Binding-site contacts:
Ligand atom O5 contacts residue ASP796 of chain 1.C at 3.6 Å (salt-bridge).
Ligand atom C4 contacts residue ASN709 of chain 1.B at 4.2 Å.
Ligand atom C8 contacts residue GLY1131 of chain 1.B at 3.8 Å.
Ligand atom C7 contacts residue ASN709 of chain 1.B at 3.2 Å.
Ligand atom C1 contacts residue ASP796 of chain 1.C at 4.0 Å.
Ligand atom C8 contacts residue ASN709 of chain 1.B at 4.0 Å.
Ligand atom C1 contacts residue ASN709 of chain 1.B at 1.4 Å.
Ligand atom C3 contacts residue ASN709 of chain 1.B at 3.8 Å.
Ligand atom C2 contacts residue ASN709 of chain 1.B at 2.4 Å.
Ligand atom O7 contacts residue GLY1131 of chain 1.B at 4.0 Å.
Ligand atom O7 contacts residue ASN709 of chain 1.B at 3.2 Å (h-bond).
Ligand atom O5 contacts residue ASN709 of chain 1.B at 2.4 Å (h-bond).
Ligand atom C5 contacts residue ASN709 of chain 1.B at 3.7 Å.
Ligand atom C7 contacts residue GLY1131 of chain 1.B at 4.0 Å.
Ligand atom C8 contacts residue ASN710 of chain 1.B at 3.9 Å.
Ligand atom N2 contacts residue ASN709 of chain 1.B at 2.9 Å (h-bond).

The protein below binds the small molecule below.
Small molecule (SMILES): CC(=O)N[C@@H]1[C@@H](O)[C@H](O)[C@@H](CO)O[C@H]1O

Sequence of chain 1.C:
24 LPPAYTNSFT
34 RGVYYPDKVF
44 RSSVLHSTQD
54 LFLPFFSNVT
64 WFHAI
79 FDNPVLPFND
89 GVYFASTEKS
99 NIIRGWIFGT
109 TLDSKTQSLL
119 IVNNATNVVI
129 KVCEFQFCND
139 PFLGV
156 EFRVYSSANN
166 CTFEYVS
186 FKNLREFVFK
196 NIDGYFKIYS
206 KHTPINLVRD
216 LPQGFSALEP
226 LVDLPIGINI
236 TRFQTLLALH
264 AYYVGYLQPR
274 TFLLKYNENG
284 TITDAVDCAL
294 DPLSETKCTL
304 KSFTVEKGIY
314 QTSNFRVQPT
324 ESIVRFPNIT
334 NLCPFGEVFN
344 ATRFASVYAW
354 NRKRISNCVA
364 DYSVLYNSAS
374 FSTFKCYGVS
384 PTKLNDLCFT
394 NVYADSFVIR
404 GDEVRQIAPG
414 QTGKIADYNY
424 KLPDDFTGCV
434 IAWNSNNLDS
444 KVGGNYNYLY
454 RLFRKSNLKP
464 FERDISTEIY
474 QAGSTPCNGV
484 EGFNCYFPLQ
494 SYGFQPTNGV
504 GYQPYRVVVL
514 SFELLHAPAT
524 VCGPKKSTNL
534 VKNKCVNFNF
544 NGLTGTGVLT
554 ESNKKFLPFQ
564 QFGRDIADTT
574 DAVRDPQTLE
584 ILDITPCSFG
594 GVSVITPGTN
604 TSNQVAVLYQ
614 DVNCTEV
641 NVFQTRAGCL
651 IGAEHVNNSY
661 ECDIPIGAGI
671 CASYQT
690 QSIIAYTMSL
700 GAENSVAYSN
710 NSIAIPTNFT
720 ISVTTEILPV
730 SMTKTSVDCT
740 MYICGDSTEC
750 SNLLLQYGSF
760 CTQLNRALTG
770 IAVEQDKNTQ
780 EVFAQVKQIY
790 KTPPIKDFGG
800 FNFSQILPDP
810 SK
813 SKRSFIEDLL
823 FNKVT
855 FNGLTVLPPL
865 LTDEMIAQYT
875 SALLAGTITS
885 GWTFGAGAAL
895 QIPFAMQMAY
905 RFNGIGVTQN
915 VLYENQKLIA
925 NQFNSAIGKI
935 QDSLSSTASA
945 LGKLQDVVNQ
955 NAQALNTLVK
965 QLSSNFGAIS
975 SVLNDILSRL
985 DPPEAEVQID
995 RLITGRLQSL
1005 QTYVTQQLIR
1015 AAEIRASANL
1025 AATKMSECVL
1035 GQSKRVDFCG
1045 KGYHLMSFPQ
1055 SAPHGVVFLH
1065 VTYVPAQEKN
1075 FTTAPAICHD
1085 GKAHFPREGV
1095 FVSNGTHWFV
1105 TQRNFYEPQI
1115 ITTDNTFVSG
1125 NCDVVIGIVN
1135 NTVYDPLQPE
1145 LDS

Sequence of chain 1.B:
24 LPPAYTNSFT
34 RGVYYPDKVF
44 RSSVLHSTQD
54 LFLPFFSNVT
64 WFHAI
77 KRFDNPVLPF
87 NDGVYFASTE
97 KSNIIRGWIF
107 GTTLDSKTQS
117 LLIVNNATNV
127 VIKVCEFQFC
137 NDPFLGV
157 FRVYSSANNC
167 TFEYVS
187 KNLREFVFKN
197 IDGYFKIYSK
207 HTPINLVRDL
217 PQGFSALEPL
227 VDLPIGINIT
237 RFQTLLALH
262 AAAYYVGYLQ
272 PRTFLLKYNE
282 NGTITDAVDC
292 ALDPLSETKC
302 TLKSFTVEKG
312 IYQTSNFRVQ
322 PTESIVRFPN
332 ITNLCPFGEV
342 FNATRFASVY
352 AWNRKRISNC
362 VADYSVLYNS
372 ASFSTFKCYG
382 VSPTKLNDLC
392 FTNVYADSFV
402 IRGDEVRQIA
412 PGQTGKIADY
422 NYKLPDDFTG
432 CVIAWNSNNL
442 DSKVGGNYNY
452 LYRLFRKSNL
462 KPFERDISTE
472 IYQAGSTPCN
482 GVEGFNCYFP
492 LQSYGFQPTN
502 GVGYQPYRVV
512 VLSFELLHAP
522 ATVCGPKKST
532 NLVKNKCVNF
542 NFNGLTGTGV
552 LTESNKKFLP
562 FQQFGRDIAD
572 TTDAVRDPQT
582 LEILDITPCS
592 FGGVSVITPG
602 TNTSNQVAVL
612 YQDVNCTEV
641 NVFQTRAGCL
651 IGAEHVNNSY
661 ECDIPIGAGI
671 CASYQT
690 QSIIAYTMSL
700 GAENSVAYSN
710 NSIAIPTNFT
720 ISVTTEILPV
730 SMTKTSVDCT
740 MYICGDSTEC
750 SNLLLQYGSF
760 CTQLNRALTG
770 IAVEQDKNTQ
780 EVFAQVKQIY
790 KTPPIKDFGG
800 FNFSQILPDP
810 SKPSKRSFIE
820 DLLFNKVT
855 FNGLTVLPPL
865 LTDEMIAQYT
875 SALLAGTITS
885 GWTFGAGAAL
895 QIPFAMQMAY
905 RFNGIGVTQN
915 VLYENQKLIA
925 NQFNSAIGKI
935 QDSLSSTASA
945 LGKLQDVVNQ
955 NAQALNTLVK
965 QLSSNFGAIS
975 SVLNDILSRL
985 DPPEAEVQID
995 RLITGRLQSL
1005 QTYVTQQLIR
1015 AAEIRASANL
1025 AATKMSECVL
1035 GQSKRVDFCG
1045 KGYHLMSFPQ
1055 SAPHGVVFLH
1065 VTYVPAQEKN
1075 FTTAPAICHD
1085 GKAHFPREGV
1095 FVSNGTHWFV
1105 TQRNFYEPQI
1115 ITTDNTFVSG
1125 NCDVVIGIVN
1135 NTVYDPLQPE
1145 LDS